Sequence of chain 2.A:
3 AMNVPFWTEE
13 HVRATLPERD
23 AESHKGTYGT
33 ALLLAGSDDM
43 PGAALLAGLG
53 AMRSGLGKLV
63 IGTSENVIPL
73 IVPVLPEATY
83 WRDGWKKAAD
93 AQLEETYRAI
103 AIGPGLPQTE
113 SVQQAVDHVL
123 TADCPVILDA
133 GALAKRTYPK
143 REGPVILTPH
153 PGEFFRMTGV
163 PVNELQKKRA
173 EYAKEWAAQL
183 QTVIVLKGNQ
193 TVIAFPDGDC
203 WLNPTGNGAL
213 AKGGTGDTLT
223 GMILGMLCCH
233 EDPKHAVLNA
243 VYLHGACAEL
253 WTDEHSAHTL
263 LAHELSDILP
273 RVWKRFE

This protein binds this small molecule.
Small molecule (SMILES): Nc1ncnc2c1ncn2[C@@H]1O[C@H](CO[P](=O)(O)O[P](=O)(O)O[P](=O)(O)O[P](=O)(O)OC[C@H]2O[C@@H](n3cnc4c(N)ncnc43)[C@H](O)[C@@H]2O)[C@@H](O)[C@H]1O

Binding-site contacts:
Ligand atom PG contacts residue ASN5 of chain 2.A at 3.8 Å.
Ligand atom O5E contacts residue MET4 of chain 2.A at 3.2 Å (h-bond).
Ligand atom O2E contacts residue LYS176 of chain 2.A at 3.0 Å (salt-bridge).
Ligand atom O4E contacts residue CYS202 of chain 2.A at 4.0 Å.
Ligand atom C2A contacts residue TRP203 of chain 2.A at 3.7 Å (hydrophobic).
Ligand atom O3E contacts residue LYS176 of chain 2.A at 3.1 Å (salt-bridge).
Ligand atom C2A contacts residue CYS202 of chain 2.A at 3.9 Å (hydrophobic).
Ligand atom C5E contacts residue ASN5 of chain 2.A at 4.0 Å.
Ligand atom C4E contacts residue MET4 of chain 2.A at 4.1 Å (hydrophobic).
Ligand atom O1B contacts residue ASN5 of chain 2.A at 3.5 Å (h-bond).
Ligand atom C2E contacts residue GLY200 of chain 2.A at 3.2 Å.
Ligand atom C2E contacts residue LYS176 of chain 2.A at 4.1 Å.
Ligand atom O1G contacts residue ASN5 of chain 2.A at 3.5 Å.
Ligand atom O2B contacts residue MET4 of chain 2.A at 4.0 Å.
Ligand atom C4A contacts residue CYS202 of chain 2.A at 3.7 Å (hydrophobic).
Ligand atom O3G contacts residue ASN5 of chain 2.A at 2.5 Å (h-bond).
Ligand atom C1E contacts residue CYS202 of chain 2.A at 3.4 Å (hydrophobic).
Ligand atom O2E contacts residue ASP201 of chain 2.A at 3.8 Å.
Ligand atom PA contacts residue MET4 of chain 2.A at 3.7 Å.
Ligand atom C2E contacts residue CYS202 of chain 2.A at 4.0 Å (hydrophobic).
Ligand atom N9A contacts residue PRO7 of chain 2.A at 3.8 Å.
Ligand atom N3A contacts residue CYS202 of chain 2.A at 3.1 Å (h-bond).
Ligand atom C2A contacts residue ASP201 of chain 2.A at 3.3 Å.
Ligand atom O4E contacts residue VAL6 of chain 2.A at 3.8 Å.
Ligand atom O5E contacts residue ASN5 of chain 2.A at 3.6 Å.
Ligand atom O1B contacts residue MET4 of chain 2.A at 3.0 Å (h-bond).
Ligand atom O2E contacts residue GLY200 of chain 2.A at 2.4 Å (h-bond).
Ligand atom O4E contacts residue PRO7 of chain 2.A at 3.8 Å.
Ligand atom O2E contacts residue CYS202 of chain 2.A at 3.4 Å.
Ligand atom N3A contacts residue ASP201 of chain 2.A at 3.4 Å.
Ligand atom N9A contacts residue CYS202 of chain 2.A at 3.8 Å.
Ligand atom C8A contacts residue PRO7 of chain 2.A at 3.8 Å (hydrophobic).
Ligand atom C5E contacts residue MET4 of chain 2.A at 2.8 Å (hydrophobic).
Ligand atom N1A contacts residue TRP203 of chain 2.A at 3.9 Å.
Ligand atom O3A contacts residue ASN5 of chain 2.A at 3.8 Å.
Ligand atom N1A contacts residue ASP201 of chain 2.A at 4.1 Å.
Ligand atom PB contacts residue MET4 of chain 2.A at 3.2 Å.
Ligand atom C1E contacts residue PRO7 of chain 2.A at 4.1 Å (hydrophobic).
Ligand atom O3A contacts residue MET4 of chain 2.A at 2.5 Å (h-bond).
Ligand atom C3E contacts residue LYS176 of chain 2.A at 4.1 Å.